Sequence of chain 1.C:
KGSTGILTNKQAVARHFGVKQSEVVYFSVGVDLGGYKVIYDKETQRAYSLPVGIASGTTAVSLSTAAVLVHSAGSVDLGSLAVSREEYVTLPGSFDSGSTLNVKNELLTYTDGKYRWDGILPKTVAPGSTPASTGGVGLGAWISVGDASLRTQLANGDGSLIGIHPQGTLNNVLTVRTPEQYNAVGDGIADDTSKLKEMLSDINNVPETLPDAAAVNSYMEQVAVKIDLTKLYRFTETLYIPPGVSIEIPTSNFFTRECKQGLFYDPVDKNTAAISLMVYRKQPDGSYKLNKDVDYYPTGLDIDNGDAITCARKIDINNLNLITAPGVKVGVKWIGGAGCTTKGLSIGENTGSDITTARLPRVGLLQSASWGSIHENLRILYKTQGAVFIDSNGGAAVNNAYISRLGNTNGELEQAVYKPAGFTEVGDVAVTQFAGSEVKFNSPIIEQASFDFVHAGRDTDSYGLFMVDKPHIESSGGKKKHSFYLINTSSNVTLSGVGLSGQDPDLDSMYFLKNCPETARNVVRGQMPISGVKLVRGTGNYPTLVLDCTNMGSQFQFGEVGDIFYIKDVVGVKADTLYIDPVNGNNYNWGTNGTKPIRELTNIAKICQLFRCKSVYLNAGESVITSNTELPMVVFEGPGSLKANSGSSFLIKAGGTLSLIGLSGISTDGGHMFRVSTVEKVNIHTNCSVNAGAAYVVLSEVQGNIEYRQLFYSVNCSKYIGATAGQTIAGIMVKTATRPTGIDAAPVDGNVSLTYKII

Sequence of chain 1.B:
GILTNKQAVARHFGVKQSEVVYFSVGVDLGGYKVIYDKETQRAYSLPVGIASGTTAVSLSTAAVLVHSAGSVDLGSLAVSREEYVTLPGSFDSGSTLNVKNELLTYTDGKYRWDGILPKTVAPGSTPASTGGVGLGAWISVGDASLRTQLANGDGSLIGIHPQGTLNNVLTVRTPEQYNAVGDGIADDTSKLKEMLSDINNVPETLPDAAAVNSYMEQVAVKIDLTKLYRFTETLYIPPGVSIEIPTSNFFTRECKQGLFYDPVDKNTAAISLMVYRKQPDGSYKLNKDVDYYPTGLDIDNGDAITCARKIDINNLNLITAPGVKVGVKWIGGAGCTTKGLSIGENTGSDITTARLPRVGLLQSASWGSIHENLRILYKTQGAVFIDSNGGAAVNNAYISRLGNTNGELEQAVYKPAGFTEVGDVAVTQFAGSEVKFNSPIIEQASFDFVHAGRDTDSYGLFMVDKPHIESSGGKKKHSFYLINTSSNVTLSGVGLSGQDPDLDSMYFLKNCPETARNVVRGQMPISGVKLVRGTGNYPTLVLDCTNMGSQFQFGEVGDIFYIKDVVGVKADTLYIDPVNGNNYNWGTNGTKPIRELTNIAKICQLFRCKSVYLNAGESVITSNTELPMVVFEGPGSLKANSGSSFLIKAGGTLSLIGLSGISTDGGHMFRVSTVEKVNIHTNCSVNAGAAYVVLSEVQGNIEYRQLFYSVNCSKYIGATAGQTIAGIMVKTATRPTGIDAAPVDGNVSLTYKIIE

Binding-site contacts:
Ligand atom C3 contacts residue LYS577 of chain 1.C at 3.9 Å.
Ligand atom O1 contacts residue ASP578 of chain 1.C at 4.2 Å.
Ligand atom C1 contacts residue GLN618 of chain 1.C at 3.9 Å.
Ligand atom O1 contacts residue GLN618 of chain 1.C at 4.4 Å.
Ligand atom O6 contacts residue LEU619 of chain 1.C at 3.9 Å.
Ligand atom O2 contacts residue ILE576 of chain 1.C at 4.2 Å.
Ligand atom O5 contacts residue GLN618 of chain 1.C at 3.3 Å.
Ligand atom C6 contacts residue GLN618 of chain 1.C at 3.3 Å.
Ligand atom O4 contacts residue LYS577 of chain 1.C at 3.5 Å (salt-bridge).
Ligand atom C5 contacts residue LEU619 of chain 1.C at 3.9 Å (hydrophobic).
Ligand atom O6 contacts residue LYS577 of chain 1.C at 3.9 Å.
Ligand atom O3 contacts residue PRO552 of chain 1.C at 3.6 Å.
Ligand atom C6 contacts residue LYS615 of chain 1.C at 4.1 Å.
Ligand atom O3 contacts residue LYS577 of chain 1.C at 3.1 Å (salt-bridge).
Ligand atom C4 contacts residue GLN618 of chain 1.C at 4.4 Å.
Ligand atom C3 contacts residue LYS583 of chain 1.B at 3.7 Å.
Ligand atom O3 contacts residue LYS583 of chain 1.B at 3.3 Å.
Ligand atom O2 contacts residue LYS583 of chain 1.B at 3.2 Å.
Ligand atom O1 contacts residue VAL579 of chain 1.C at 4.4 Å.
Ligand atom O2 contacts residue LYS615 of chain 1.C at 4.2 Å.
Ligand atom C2 contacts residue LYS577 of chain 1.C at 3.6 Å.
Ligand atom O6 contacts residue ASP585 of chain 1.B at 3.1 Å (salt-bridge).
Ligand atom C2 contacts residue LYS583 of chain 1.B at 4.0 Å.
Ligand atom O2 contacts residue LYS577 of chain 1.C at 2.9 Å (salt-bridge).
Ligand atom O2 contacts residue PRO552 of chain 1.C at 4.4 Å.
Ligand atom C6 contacts residue LEU619 of chain 1.C at 3.9 Å (hydrophobic).
Ligand atom O6 contacts residue LYS615 of chain 1.C at 3.8 Å.
Ligand atom O6 contacts residue GLN618 of chain 1.C at 4.5 Å.
Ligand atom O5 contacts residue LEU619 of chain 1.C at 3.9 Å.
Ligand atom C5 contacts residue LYS577 of chain 1.C at 4.3 Å.
Ligand atom C4 contacts residue LYS577 of chain 1.C at 4.4 Å.
Ligand atom O4 contacts residue LYS577 of chain 1.C at 3.0 Å (salt-bridge).
Ligand atom C1 contacts residue LYS577 of chain 1.C at 4.2 Å.
Ligand atom C4 contacts residue LYS577 of chain 1.C at 4.0 Å.
Ligand atom C5 contacts residue GLN618 of chain 1.C at 4.0 Å.
Ligand atom O1 contacts residue LEU619 of chain 1.C at 4.0 Å.
Ligand atom C6 contacts residue ASP585 of chain 1.B at 3.4 Å.

A small-molecule ligand and the protein it binds are described below.
Small molecule (SMILES): OC[C@H]1O[C@@H](O[C@H]2[C@H](O)[C@@H](O)[C@@H](O)O[C@@H]2CO)[C@H](O)[C@@H](O)[C@H]1O